The small molecule below binds the protein below.
Small molecule (SMILES): O=C(O)CCC(=O)C(=O)O

Sequence of chain 1.A:
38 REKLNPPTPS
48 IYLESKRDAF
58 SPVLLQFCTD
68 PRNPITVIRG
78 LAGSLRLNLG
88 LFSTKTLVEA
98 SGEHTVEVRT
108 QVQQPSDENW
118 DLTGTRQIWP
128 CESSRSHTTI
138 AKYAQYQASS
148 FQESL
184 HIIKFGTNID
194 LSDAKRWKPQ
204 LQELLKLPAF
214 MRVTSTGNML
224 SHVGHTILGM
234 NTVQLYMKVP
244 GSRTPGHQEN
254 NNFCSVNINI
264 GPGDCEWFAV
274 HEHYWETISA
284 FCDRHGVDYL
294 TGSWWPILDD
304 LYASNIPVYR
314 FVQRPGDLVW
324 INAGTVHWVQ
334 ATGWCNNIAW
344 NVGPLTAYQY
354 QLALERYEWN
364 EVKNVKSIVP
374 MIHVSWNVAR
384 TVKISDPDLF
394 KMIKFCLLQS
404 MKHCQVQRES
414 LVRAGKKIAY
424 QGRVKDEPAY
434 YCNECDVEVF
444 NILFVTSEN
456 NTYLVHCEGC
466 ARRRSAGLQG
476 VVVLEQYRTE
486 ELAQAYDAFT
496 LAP

Binding-site contacts:
Ligand atom O5 contacts residue GLU252 of chain 1.A at 4.0 Å.
Ligand atom O1 contacts residue HIS250 of chain 1.A at 4.1 Å.
Ligand atom C1 contacts residue HIS330 of chain 1.A at 3.8 Å.
Ligand atom O4 contacts residue LYS241 of chain 1.A at 2.7 Å (salt-bridge).
Ligand atom C1 contacts residue GLU252 of chain 1.A at 4.0 Å.
Ligand atom O4 contacts residue ASN260 of chain 1.A at 3.2 Å (h-bond).
Ligand atom O2 contacts residue SER258 of chain 1.A at 3.6 Å.
Ligand atom C1 contacts residue ASN260 of chain 1.A at 4.1 Å.
Ligand atom O3 contacts residue PHE188 of chain 1.A at 4.0 Å.
Ligand atom C4 contacts residue TYR239 of chain 1.A at 4.0 Å (hydrophobic).
Ligand atom O3 contacts residue THR247 of chain 1.A at 2.4 Å (h-bond).
Ligand atom C1 contacts residue SER258 of chain 1.A at 3.7 Å.
Ligand atom C4 contacts residue ASN260 of chain 1.A at 3.8 Å.
Ligand atom O2 contacts residue ALA342 of chain 1.A at 3.6 Å.
Ligand atom C1 contacts residue TRP270 of chain 1.A at 4.0 Å (hydrophobic).
Ligand atom O5 contacts residue HIS330 of chain 1.A at 3.2 Å (h-bond).
Ligand atom C3 contacts residue VAL332 of chain 1.A at 3.8 Å (hydrophobic).
Ligand atom C5 contacts residue ASN260 of chain 1.A at 3.9 Å.
Ligand atom O5 contacts residue HIS250 of chain 1.A at 3.0 Å.
Ligand atom C1 contacts residue FE1 of chain 1.E at 2.7 Å.
Ligand atom C2 contacts residue TRP270 of chain 1.A at 4.1 Å (hydrophobic).
Ligand atom C2 contacts residue HIS250 of chain 1.A at 4.1 Å.
Ligand atom O2 contacts residue FE1 of chain 1.E at 4.0 Å.
Ligand atom C2 contacts residue HIS330 of chain 1.A at 3.7 Å.
Ligand atom C3 contacts residue TRP270 of chain 1.A at 3.8 Å (hydrophobic).
Ligand atom C4 contacts residue THR247 of chain 1.A at 3.8 Å.
Ligand atom C5 contacts residue THR247 of chain 1.A at 3.5 Å.
Ligand atom O1 contacts residue HIS330 of chain 1.A at 3.2 Å (h-bond).
Ligand atom O1 contacts residue FE1 of chain 1.E at 2.0 Å.
Ligand atom O1 contacts residue SER258 of chain 1.A at 3.0 Å (h-bond).
Ligand atom O3 contacts residue LYS241 of chain 1.A at 3.1 Å (salt-bridge).
Ligand atom C2 contacts residue FE1 of chain 1.E at 2.8 Å.
Ligand atom O1 contacts residue GLU252 of chain 1.A at 2.9 Å (salt-bridge).
Ligand atom O5 contacts residue FE1 of chain 1.E at 2.1 Å.
Ligand atom O2 contacts residue TRP270 of chain 1.A at 3.8 Å.
Ligand atom C3 contacts residue ASN260 of chain 1.A at 3.7 Å.
Ligand atom C5 contacts residue LYS241 of chain 1.A at 3.3 Å.
Ligand atom O5 contacts residue THR247 of chain 1.A at 3.8 Å.
Ligand atom O4 contacts residue ASN340 of chain 1.A at 3.8 Å.
Ligand atom O2 contacts residue ASN260 of chain 1.A at 3.0 Å (h-bond).